Sequence of chain 1.A:
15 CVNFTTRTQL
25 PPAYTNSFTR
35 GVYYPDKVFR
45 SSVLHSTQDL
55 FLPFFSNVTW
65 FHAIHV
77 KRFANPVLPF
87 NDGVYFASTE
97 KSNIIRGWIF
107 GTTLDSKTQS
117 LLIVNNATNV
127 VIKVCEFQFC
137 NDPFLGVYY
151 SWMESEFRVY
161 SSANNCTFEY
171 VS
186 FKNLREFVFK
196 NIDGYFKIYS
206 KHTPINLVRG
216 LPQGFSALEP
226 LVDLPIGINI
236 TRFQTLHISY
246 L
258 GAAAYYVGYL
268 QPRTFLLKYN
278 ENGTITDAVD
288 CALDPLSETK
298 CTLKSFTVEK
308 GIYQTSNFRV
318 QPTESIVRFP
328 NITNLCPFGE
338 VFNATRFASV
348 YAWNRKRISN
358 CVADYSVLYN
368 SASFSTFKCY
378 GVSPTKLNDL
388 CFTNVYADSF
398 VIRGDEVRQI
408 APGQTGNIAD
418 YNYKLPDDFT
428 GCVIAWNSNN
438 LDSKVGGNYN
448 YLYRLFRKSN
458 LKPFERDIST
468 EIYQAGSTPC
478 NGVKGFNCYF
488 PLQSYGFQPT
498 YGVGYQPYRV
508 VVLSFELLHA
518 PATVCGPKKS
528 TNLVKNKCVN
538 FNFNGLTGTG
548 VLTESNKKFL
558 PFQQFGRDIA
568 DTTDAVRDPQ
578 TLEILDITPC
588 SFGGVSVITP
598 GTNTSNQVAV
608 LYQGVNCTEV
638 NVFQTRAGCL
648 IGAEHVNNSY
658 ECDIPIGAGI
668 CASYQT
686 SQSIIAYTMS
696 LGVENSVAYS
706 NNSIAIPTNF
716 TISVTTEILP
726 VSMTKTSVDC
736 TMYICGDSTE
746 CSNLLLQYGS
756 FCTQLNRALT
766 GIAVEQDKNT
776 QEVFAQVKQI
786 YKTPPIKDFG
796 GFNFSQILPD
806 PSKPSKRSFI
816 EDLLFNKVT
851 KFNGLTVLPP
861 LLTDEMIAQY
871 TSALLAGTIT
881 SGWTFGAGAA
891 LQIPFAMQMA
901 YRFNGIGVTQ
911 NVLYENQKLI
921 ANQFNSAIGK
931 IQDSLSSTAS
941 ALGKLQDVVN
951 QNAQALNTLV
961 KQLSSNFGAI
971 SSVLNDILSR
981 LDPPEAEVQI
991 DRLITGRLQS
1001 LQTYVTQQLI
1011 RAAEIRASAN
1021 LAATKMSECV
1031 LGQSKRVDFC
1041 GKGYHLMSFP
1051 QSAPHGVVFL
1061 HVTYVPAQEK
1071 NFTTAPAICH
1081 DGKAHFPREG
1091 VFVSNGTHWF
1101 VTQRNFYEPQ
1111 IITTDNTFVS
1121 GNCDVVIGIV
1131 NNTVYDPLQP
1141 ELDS

The small molecule below binds the protein below.
Small molecule (SMILES): CC(=O)N[C@H]1[C@H](O[C@H]2[C@H](O)[C@@H](NC(C)=O)CO[C@@H]2CO)O[C@H](CO)[C@@H](O)[C@@H]1O

Binding-site contacts:
Ligand atom C1 contacts residue ASN714 of chain 1.A at 1.4 Å.
Ligand atom O7 contacts residue GLN1068 of chain 1.A at 3.9 Å.
Ligand atom C7 contacts residue ASN714 of chain 1.A at 3.1 Å.
Ligand atom N2 contacts residue ASN714 of chain 1.A at 2.8 Å (h-bond).
Ligand atom C5 contacts residue ASN714 of chain 1.A at 3.7 Å.
Ligand atom C7 contacts residue LEU919 of chain 1.A at 4.2 Å (hydrophobic).
Ligand atom C6 contacts residue GLN923 of chain 1.A at 3.7 Å.
Ligand atom O7 contacts residue LEU919 of chain 1.A at 3.5 Å.
Ligand atom O4 contacts residue LEU919 of chain 1.A at 4.4 Å.
Ligand atom C8 contacts residue ASN714 of chain 1.A at 4.3 Å.
Ligand atom O5 contacts residue ASN714 of chain 1.A at 2.4 Å (h-bond).
Ligand atom O6 contacts residue GLN923 of chain 1.A at 4.2 Å.
Ligand atom C5 contacts residue LEU919 of chain 1.A at 4.3 Å (hydrophobic).
Ligand atom C5 contacts residue GLN923 of chain 1.A at 4.0 Å.
Ligand atom C3 contacts residue ASN714 of chain 1.A at 3.7 Å.
Ligand atom O7 contacts residue ASN714 of chain 1.A at 3.0 Å (h-bond).
Ligand atom C2 contacts residue ASN714 of chain 1.A at 2.4 Å.
Ligand atom C4 contacts residue ASN714 of chain 1.A at 4.2 Å.